Binding-site contacts:
Ligand atom CBD contacts residue PRO72 of chain 1.A at 3.4 Å (hydrophobic).
Ligand atom CHB contacts residue ASP87 of chain 1.A at 3.4 Å.
Ligand atom C4A contacts residue ASP87 of chain 1.A at 3.5 Å.
Ligand atom C1C contacts residue TRP128 of chain 1.A at 3.3 Å (hydrophobic).
Ligand atom C3A contacts residue PHE118 of chain 1.A at 3.6 Å (hydrophobic).
Ligand atom CAC contacts residue CYS84 of chain 1.A at 1.7 Å (hydrophobic).
Ligand atom CBD contacts residue GLN73 of chain 1.A at 3.3 Å.
Ligand atom OC contacts residue TYR74 of chain 1.A at 3.4 Å.
Ligand atom O2D contacts residue PRO72 of chain 1.A at 3.4 Å (h-bond).
Ligand atom O2D contacts residue ARG57 of chain 2.B at 2.9 Å (salt-bridge).
Ligand atom OB contacts residue PHE74 of chain 2.B at 3.0 Å.
Ligand atom ND contacts residue ASP87 of chain 1.A at 3.3 Å (salt-bridge).
Ligand atom C1A contacts residue ARG86 of chain 1.A at 3.4 Å.
Ligand atom NA contacts residue ASP87 of chain 1.A at 2.8 Å (salt-bridge).
Ligand atom NA contacts residue ARG86 of chain 1.A at 3.0 Å (salt-bridge).
Ligand atom C2C contacts residue CYS84 of chain 1.A at 3.3 Å (hydrophobic).
Ligand atom CBB contacts residue PHE74 of chain 2.B at 3.5 Å (hydrophobic).
Ligand atom CBC contacts residue CYS84 of chain 1.A at 2.7 Å (hydrophobic).
Ligand atom CMB contacts residue HIS76 of chain 2.B at 2.8 Å.
Ligand atom O2A contacts residue ARG86 of chain 1.A at 3.1 Å (salt-bridge).
Ligand atom C3B contacts residue HIS76 of chain 2.B at 3.5 Å.
Ligand atom CBA contacts residue TYR56 of chain 2.B at 3.6 Å (hydrophobic).
Ligand atom C1C contacts residue ALA75 of chain 1.A at 3.4 Å (hydrophobic).
Ligand atom OC contacts residue ALA75 of chain 1.A at 2.9 Å (h-bond).
Ligand atom CMA contacts residue GLN79 of chain 2.B at 3.5 Å.
Ligand atom CAB contacts residue HIS76 of chain 2.B at 3.2 Å.
Ligand atom CMC contacts residue TRP128 of chain 1.A at 3.4 Å (hydrophobic).
Ligand atom C2B contacts residue HIS76 of chain 2.B at 3.3 Å.
Ligand atom NC contacts residue ALA75 of chain 1.A at 3.4 Å (h-bond).
Ligand atom OB contacts residue GLN79 of chain 2.B at 3.3 Å (h-bond).
Ligand atom O1A contacts residue LYS83 of chain 1.A at 2.9 Å (salt-bridge).
Ligand atom O2D contacts residue GLN73 of chain 1.A at 3.2 Å.
Ligand atom CHD contacts residue TYR129 of chain 1.A at 3.3 Å (hydrophobic).
Ligand atom CGD contacts residue PRO72 of chain 1.A at 3.3 Å (hydrophobic).
Ligand atom OB contacts residue HIS75 of chain 2.B at 3.1 Å (h-bond).
Ligand atom C2C contacts residue TRP128 of chain 1.A at 3.4 Å (hydrophobic).
Ligand atom OC contacts residue THR66 of chain 1.A at 3.4 Å.
Ligand atom C3C contacts residue CYS84 of chain 1.A at 2.6 Å (hydrophobic).
Ligand atom OC contacts residue TRP128 of chain 1.A at 3.2 Å.
Ligand atom CMA contacts residue PHE118 of chain 1.A at 3.3 Å (hydrophobic).

The protein below binds the small molecule below.
Small molecule (SMILES): C=CC1=C(C)/C(=C/c2[nH]c(/C=C3\N=C(/C=C4\NC(=O)C(C)=C4C=C)C(C)=C3CCC(=O)O)c(CCC(=O)O)c2C)NC1=O

Sequence of chain 1.A:
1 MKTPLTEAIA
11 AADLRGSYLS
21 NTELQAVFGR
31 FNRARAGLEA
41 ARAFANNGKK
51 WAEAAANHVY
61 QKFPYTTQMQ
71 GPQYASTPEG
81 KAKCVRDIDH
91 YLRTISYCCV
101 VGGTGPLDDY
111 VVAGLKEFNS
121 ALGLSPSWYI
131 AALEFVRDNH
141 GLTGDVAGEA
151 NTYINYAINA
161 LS

Sequence of chain 2.B:
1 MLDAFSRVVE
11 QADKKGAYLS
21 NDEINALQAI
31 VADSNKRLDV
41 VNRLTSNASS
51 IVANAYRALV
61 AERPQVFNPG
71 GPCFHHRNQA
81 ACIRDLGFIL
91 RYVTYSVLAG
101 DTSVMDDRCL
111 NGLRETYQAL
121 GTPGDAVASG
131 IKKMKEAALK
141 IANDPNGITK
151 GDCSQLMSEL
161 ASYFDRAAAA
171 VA